Binding-site contacts:
Ligand atom C5 contacts residue LEU773 of chain 1.C at 3.7 Å (hydrophobic).
Ligand atom C4 contacts residue ILE503 of chain 1.B at 4.0 Å (hydrophobic).
Ligand atom O2 contacts residue SER519 of chain 1.C at 2.9 Å (h-bond).
Ligand atom C12 contacts residue SER751 of chain 1.B at 4.1 Å.
Ligand atom C4 contacts residue LYS752 of chain 1.B at 3.7 Å.
Ligand atom O4 contacts residue PHE517 of chain 1.C at 4.0 Å.
Ligand atom C11 contacts residue SER519 of chain 1.C at 3.9 Å.
Ligand atom O2 contacts residue PRO516 of chain 1.C at 3.8 Å.
Ligand atom C8 contacts residue PRO516 of chain 1.C at 3.5 Å (hydrophobic).
Ligand atom O2 contacts residue MET518 of chain 1.C at 3.5 Å.
Ligand atom C7 contacts residue LYS515 of chain 1.C at 3.5 Å.
Ligand atom N1 contacts residue PRO516 of chain 1.C at 2.7 Å (h-bond).
Ligand atom C13 contacts residue SER751 of chain 1.B at 4.1 Å.
Ligand atom N2 contacts residue SER751 of chain 1.B at 3.8 Å.
Ligand atom C8 contacts residue SER776 of chain 1.C at 3.9 Å.
Ligand atom C4 contacts residue GLY753 of chain 1.B at 3.4 Å.
Ligand atom C7 contacts residue LEU773 of chain 1.C at 3.3 Å (hydrophobic).
Ligand atom O4 contacts residue MET518 of chain 1.C at 3.7 Å.
Ligand atom C12 contacts residue PHE517 of chain 1.C at 4.1 Å (hydrophobic).
Ligand atom C14 contacts residue LEU781 of chain 1.C at 4.0 Å (hydrophobic).
Ligand atom CL contacts residue ASP782 of chain 1.C at 3.2 Å.
Ligand atom C11 contacts residue SER751 of chain 1.B at 4.1 Å.
Ligand atom S1 contacts residue PRO516 of chain 1.C at 3.9 Å.
Ligand atom C5 contacts residue ILE503 of chain 1.B at 3.9 Å (hydrophobic).
Ligand atom N2 contacts residue PRO516 of chain 1.C at 4.0 Å.
Ligand atom C10 contacts residue SER751 of chain 1.B at 4.1 Å.
Ligand atom N2 contacts residue SER776 of chain 1.C at 2.8 Å (h-bond).
Ligand atom C11 contacts residue MET518 of chain 1.C at 3.9 Å (hydrophobic).
Ligand atom C2 contacts residue PRO516 of chain 1.C at 3.7 Å (hydrophobic).
Ligand atom O1 contacts residue SER519 of chain 1.C at 3.6 Å.
Ligand atom C2 contacts residue LYS515 of chain 1.C at 3.9 Å.
Ligand atom C6 contacts residue SER776 of chain 1.C at 3.4 Å.
Ligand atom C10 contacts residue SER776 of chain 1.C at 3.5 Å.
Ligand atom C1 contacts residue SER776 of chain 1.C at 3.9 Å.
Ligand atom C3 contacts residue GLY753 of chain 1.B at 3.8 Å.
Ligand atom C7 contacts residue ILE503 of chain 1.B at 3.8 Å (hydrophobic).
Ligand atom C14 contacts residue SER776 of chain 1.C at 3.4 Å.
Ligand atom CL contacts residue LEU781 of chain 1.C at 3.5 Å.
Ligand atom S1 contacts residue SER519 of chain 1.C at 3.6 Å.
Ligand atom C1 contacts residue PRO516 of chain 1.C at 3.4 Å (hydrophobic).

Sequence of chain 1.C:
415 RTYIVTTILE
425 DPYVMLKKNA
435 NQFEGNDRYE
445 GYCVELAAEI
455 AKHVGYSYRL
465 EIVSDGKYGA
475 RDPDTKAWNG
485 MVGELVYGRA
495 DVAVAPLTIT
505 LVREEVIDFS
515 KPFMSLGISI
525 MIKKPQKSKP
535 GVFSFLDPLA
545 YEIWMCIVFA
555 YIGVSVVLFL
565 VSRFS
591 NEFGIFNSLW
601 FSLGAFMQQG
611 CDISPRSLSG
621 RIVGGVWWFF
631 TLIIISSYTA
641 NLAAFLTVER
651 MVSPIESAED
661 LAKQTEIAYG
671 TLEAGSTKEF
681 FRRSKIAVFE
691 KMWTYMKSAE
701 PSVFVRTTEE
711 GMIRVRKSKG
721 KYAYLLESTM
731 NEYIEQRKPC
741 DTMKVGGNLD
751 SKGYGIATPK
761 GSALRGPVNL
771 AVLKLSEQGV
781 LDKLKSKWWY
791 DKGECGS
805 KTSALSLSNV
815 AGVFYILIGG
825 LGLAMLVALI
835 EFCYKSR

Sequence of chain 1.B:
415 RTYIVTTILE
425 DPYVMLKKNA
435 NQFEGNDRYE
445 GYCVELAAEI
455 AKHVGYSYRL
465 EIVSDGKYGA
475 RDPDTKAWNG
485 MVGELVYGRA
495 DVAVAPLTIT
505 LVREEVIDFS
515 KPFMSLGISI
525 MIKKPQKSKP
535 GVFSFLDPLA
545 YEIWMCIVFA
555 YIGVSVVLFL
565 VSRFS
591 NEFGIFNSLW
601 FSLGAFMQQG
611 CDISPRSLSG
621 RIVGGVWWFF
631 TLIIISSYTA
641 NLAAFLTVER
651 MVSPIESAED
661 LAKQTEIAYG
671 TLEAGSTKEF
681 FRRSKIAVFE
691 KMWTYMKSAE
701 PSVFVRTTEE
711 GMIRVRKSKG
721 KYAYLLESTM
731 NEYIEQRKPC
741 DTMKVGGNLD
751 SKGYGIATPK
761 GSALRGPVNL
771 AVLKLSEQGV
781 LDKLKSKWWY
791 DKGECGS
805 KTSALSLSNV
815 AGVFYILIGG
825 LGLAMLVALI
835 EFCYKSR

The protein below binds the small molecule below.
Small molecule (SMILES): NS(=O)(=O)c1cc2c(cc1Cl)N[C@H]([C@H]1C[C@H]3C=C[C@@H]1C3)NS2(=O)=O